The small molecule below binds the protein below.
Small molecule (SMILES): Fc1cccc(C[C@@H]2C[C@H]2NCCc2ccnc(-n3ccnc3)n2)c1

Sequence of chain 1.B:
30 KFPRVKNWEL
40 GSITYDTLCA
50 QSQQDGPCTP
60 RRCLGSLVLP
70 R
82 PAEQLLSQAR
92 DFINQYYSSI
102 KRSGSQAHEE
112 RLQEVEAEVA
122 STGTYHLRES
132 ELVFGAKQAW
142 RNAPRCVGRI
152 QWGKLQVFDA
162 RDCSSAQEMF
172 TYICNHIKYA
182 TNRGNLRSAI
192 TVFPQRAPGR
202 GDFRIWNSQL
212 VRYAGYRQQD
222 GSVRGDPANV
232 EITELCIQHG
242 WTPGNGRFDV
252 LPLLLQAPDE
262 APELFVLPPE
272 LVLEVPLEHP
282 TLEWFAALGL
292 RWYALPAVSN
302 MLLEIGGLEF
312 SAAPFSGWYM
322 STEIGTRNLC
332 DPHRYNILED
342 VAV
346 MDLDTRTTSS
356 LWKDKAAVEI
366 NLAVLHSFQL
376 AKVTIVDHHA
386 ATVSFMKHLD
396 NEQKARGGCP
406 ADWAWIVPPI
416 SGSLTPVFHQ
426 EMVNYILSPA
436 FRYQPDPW

Sequence of chain 1.A:
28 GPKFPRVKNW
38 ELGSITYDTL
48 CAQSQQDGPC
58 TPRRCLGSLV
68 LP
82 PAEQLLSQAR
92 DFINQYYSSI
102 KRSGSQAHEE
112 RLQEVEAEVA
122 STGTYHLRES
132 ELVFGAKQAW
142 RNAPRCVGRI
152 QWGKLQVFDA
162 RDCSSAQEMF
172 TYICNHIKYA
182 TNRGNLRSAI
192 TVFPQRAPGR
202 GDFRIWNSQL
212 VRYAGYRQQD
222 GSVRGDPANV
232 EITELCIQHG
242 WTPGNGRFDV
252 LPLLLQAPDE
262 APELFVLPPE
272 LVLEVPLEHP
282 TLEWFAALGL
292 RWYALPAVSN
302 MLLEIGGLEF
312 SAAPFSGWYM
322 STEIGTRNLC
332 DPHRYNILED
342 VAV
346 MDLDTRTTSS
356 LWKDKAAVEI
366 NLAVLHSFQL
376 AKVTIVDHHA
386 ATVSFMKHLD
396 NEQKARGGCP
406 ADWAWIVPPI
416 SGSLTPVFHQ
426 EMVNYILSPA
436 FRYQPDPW

Binding-site contacts:
Ligand atom N11 contacts residue GLU324 of chain 1.B at 3.9 Å.
Ligand atom N13 contacts residue VAL299 of chain 1.B at 3.8 Å.
Ligand atom C14 contacts residue PRO297 of chain 1.B at 3.8 Å (hydrophobic).
Ligand atom C15 contacts residue GLN210 of chain 1.B at 3.2 Å.
Ligand atom C3' contacts residue TRP37 of chain 1.A at 3.9 Å (hydrophobic).
Ligand atom C04 contacts residue PRO297 of chain 1.B at 3.3 Å (hydrophobic).
Ligand atom N11 contacts residue VAL299 of chain 1.B at 3.4 Å.
Ligand atom C5' contacts residue VAL67 of chain 1.B at 3.7 Å (hydrophobic).
Ligand atom C16 contacts residue GLU324 of chain 1.B at 4.1 Å.
Ligand atom N01 contacts residue HEM1 of chain 1.I at 2.1 Å.
Ligand atom C12 contacts residue VAL299 of chain 1.B at 3.4 Å (hydrophobic).
Ligand atom C21 contacts residue HEM1 of chain 1.I at 3.5 Å.
Ligand atom C16 contacts residue VAL299 of chain 1.B at 3.8 Å (hydrophobic).
Ligand atom N13 contacts residue ALA298 of chain 1.B at 4.1 Å.
Ligand atom C18 contacts residue VAL299 of chain 1.B at 4.0 Å (hydrophobic).
Ligand atom C6' contacts residue VAL67 of chain 1.B at 3.6 Å (hydrophobic).
Ligand atom C14 contacts residue GLN210 of chain 1.B at 3.5 Å.
Ligand atom C6' contacts residue TYR438 of chain 1.B at 3.8 Å (hydrophobic).
Ligand atom C5' contacts residue LEU68 of chain 1.B at 3.3 Å (hydrophobic).
Ligand atom C4' contacts residue LEU68 of chain 1.B at 3.9 Å (hydrophobic).
Ligand atom C04 contacts residue PHE316 of chain 1.B at 4.2 Å (hydrophobic).
Ligand atom C24 contacts residue GOL1 of chain 1.M at 3.4 Å.
Ligand atom C22 contacts residue HEM1 of chain 1.I at 3.9 Å.
Ligand atom C05 contacts residue HEM1 of chain 1.I at 3.2 Å.
Ligand atom C1' contacts residue GOL1 of chain 1.M at 3.8 Å.
Ligand atom C05 contacts residue GLY318 of chain 1.B at 4.1 Å.
Ligand atom C12 contacts residue GLU324 of chain 1.B at 3.9 Å.
Ligand atom N13 contacts residue PRO297 of chain 1.B at 3.3 Å.
Ligand atom C23 contacts residue HEM1 of chain 1.I at 3.4 Å.
Ligand atom N01 contacts residue PHE316 of chain 1.B at 4.1 Å.
Ligand atom C05 contacts residue PHE316 of chain 1.B at 4.0 Å (hydrophobic).
Ligand atom N19 contacts residue HEM1 of chain 1.I at 2.5 Å (h-bond).
Ligand atom C18 contacts residue HEM1 of chain 1.I at 3.5 Å.
Ligand atom C23 contacts residue TYR438 of chain 1.B at 4.1 Å (hydrophobic).
Ligand atom F7' contacts residue TRP37 of chain 1.A at 3.9 Å.
Ligand atom C4' contacts residue TRP37 of chain 1.A at 3.8 Å (hydrophobic).
Ligand atom C17 contacts residue HEM1 of chain 1.I at 3.2 Å.
Ligand atom N03 contacts residue VAL299 of chain 1.B at 3.8 Å.
Ligand atom N13 contacts residue GLU324 of chain 1.B at 4.1 Å.
Ligand atom C02 contacts residue HEM1 of chain 1.I at 3.1 Å.